Binding-site contacts:
Ligand atom C3 contacts residue ASN1063 of chain 1.C at 3.8 Å.
Ligand atom C5 contacts residue ASN1063 of chain 1.C at 3.7 Å.
Ligand atom C7 contacts residue ASN1063 of chain 1.C at 3.9 Å.
Ligand atom N2 contacts residue ASN1063 of chain 1.C at 2.9 Å (h-bond).
Ligand atom C1 contacts residue ASN1063 of chain 1.C at 1.4 Å.
Ligand atom O6 contacts residue ASN1063 of chain 1.C at 4.1 Å.
Ligand atom O5 contacts residue ASN1063 of chain 1.C at 2.4 Å (h-bond).
Ligand atom O7 contacts residue ASN1063 of chain 1.C at 4.3 Å.
Ligand atom C2 contacts residue ASN1063 of chain 1.C at 2.5 Å.
Ligand atom C4 contacts residue ASN1063 of chain 1.C at 4.2 Å.

This small molecule binds to this protein.
Small molecule (SMILES): CC(=O)N[C@@H]1[C@@H](O)[C@H](O)[C@@H](CO)O[C@H]1O

Sequence of chain 1.C:
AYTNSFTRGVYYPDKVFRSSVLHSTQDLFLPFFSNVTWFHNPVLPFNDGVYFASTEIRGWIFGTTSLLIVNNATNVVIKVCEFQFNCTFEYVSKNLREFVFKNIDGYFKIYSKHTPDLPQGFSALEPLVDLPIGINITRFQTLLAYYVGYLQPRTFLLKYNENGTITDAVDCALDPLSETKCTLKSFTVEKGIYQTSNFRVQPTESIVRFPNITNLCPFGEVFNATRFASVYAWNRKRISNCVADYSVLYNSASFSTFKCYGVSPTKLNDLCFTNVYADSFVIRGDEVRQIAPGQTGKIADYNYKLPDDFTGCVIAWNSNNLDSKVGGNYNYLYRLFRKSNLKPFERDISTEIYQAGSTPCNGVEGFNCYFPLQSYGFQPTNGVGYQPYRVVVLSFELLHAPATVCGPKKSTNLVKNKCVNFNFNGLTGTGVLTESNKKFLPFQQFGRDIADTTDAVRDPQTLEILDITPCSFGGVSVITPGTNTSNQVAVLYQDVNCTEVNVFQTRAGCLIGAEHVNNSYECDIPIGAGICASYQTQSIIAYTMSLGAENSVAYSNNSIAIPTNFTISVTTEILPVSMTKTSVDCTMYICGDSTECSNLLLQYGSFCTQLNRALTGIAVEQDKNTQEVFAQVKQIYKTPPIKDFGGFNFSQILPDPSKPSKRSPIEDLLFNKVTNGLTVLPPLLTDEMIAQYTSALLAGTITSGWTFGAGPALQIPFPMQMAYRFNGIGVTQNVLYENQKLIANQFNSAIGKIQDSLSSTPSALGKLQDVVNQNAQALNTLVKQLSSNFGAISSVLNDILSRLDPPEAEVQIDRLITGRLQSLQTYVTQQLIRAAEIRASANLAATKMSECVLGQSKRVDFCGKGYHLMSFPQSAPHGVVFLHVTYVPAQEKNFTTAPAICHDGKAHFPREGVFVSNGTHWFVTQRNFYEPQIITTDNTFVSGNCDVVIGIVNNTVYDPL